Sequence of chain 1.A:
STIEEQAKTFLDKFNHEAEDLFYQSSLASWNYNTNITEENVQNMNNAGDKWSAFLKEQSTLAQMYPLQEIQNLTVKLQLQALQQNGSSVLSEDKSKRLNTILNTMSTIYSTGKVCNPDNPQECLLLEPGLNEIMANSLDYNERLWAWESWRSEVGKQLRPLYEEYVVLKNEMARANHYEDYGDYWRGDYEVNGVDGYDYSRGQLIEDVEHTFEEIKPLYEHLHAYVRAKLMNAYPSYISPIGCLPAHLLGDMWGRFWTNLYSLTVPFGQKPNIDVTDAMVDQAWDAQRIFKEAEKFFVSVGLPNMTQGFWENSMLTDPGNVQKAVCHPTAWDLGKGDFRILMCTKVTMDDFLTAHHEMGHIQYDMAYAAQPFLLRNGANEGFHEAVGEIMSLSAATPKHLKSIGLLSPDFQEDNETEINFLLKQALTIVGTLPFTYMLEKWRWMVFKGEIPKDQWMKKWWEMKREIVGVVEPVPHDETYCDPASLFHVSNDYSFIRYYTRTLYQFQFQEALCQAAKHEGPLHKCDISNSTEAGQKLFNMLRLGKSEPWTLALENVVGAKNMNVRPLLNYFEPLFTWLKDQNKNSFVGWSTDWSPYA

This protein binds this small molecule.
Small molecule (SMILES): CC(=O)N[C@@H]1[C@@H](O)[C@H](O)[C@@H](CO)O[C@H]1O

Binding-site contacts:
Ligand atom C7 contacts residue ILE418 of chain 1.A at 4.0 Å (hydrophobic).
Ligand atom O7 contacts residue ILE418 of chain 1.A at 3.5 Å.
Ligand atom C7 contacts residue GLU415 of chain 1.A at 4.1 Å.
Ligand atom N2 contacts residue GLU415 of chain 1.A at 4.1 Å.
Ligand atom O7 contacts residue ASN414 of chain 1.A at 3.4 Å (h-bond).
Ligand atom C7 contacts residue PHE267 of chain 1.A at 4.3 Å (hydrophobic).
Ligand atom N2 contacts residue ASN414 of chain 1.A at 2.8 Å (h-bond).
Ligand atom C8 contacts residue PHE267 of chain 1.A at 3.1 Å (hydrophobic).
Ligand atom C7 contacts residue ASN414 of chain 1.A at 3.3 Å.
Ligand atom C5 contacts residue ASN414 of chain 1.A at 3.7 Å.
Ligand atom C8 contacts residue ILE418 of chain 1.A at 3.5 Å (hydrophobic).
Ligand atom C8 contacts residue GLU415 of chain 1.A at 3.1 Å.
Ligand atom O5 contacts residue ASN414 of chain 1.A at 2.4 Å (h-bond).
Ligand atom C4 contacts residue ASN414 of chain 1.A at 4.2 Å.
Ligand atom C3 contacts residue ASN414 of chain 1.A at 3.8 Å.
Ligand atom C8 contacts residue ASN414 of chain 1.A at 3.6 Å.
Ligand atom C2 contacts residue ASN414 of chain 1.A at 2.4 Å.
Ligand atom C1 contacts residue ASN414 of chain 1.A at 1.4 Å.